Binding-site contacts:
Ligand atom C7 contacts residue THR37 of chain 1.E at 4.4 Å.
Ligand atom C1 contacts residue ASN38 of chain 1.E at 1.4 Å.
Ligand atom C8 contacts residue THR37 of chain 1.E at 3.9 Å.
Ligand atom C8 contacts residue VAL20 of chain 1.E at 4.2 Å (hydrophobic).
Ligand atom C7 contacts residue ASN38 of chain 1.E at 3.2 Å.
Ligand atom C4 contacts residue ASN38 of chain 1.E at 4.2 Å.
Ligand atom O5 contacts residue THR318 of chain 1.E at 4.5 Å.
Ligand atom C8 contacts residue ASN38 of chain 1.E at 4.3 Å.
Ligand atom O7 contacts residue THR37 of chain 1.E at 4.4 Å.
Ligand atom C2 contacts residue ASN38 of chain 1.E at 2.4 Å.
Ligand atom N2 contacts residue ASN38 of chain 1.E at 2.9 Å (h-bond).
Ligand atom C3 contacts residue ASN38 of chain 1.E at 3.8 Å.
Ligand atom O5 contacts residue ASN38 of chain 1.E at 2.4 Å (h-bond).
Ligand atom C5 contacts residue ASN38 of chain 1.E at 3.7 Å.
Ligand atom O7 contacts residue ASN38 of chain 1.E at 3.1 Å (h-bond).

The protein below binds the small molecule below.
Small molecule (SMILES): CC(=O)N[C@@H]1[C@@H](O)[C@H](O)[C@@H](CO)O[C@H]1O

Sequence of chain 1.E:
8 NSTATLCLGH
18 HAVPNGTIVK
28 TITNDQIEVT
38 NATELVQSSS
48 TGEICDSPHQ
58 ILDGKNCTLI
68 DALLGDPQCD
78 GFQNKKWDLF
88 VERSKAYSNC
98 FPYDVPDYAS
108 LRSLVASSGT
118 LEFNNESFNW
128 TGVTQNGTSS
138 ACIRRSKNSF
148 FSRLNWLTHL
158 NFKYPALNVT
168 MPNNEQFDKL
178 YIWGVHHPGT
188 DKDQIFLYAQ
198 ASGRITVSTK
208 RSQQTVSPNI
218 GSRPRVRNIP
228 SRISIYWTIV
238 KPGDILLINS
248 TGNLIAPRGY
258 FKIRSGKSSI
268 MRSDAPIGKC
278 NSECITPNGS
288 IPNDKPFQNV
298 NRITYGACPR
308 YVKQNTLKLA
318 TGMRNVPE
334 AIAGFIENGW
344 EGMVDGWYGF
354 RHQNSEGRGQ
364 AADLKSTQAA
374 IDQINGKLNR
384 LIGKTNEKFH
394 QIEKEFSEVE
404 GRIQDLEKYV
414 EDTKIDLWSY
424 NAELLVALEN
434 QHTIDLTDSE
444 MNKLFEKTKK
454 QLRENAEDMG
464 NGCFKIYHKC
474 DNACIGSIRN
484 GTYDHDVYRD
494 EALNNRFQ